This protein binds this small molecule.
Small molecule (SMILES): O=c1cccc[nH]1

Binding-site contacts:
Ligand atom C4 contacts residue ILE111 of chain 1.A at 4.2 Å (hydrophobic).
Ligand atom C3 contacts residue GLU79 of chain 1.A at 3.7 Å.
Ligand atom O1 contacts residue ILE80 of chain 1.A at 2.9 Å.
Ligand atom C5 contacts residue ILE64 of chain 1.A at 3.9 Å (hydrophobic).
Ligand atom N7 contacts residue GLU79 of chain 1.A at 3.2 Å (salt-bridge).
Ligand atom N7 contacts residue ILE111 of chain 1.A at 4.3 Å.
Ligand atom C4 contacts residue LYS62 of chain 1.A at 3.7 Å.
Ligand atom C3 contacts residue GLN113 of chain 1.A at 4.2 Å.
Ligand atom C3 contacts residue ILE111 of chain 1.A at 3.7 Å (hydrophobic).
Ligand atom O1 contacts residue GLU79 of chain 1.A at 3.5 Å.
Ligand atom O1 contacts residue ILE111 of chain 1.A at 4.2 Å.
Ligand atom C4 contacts residue GLN113 of chain 1.A at 4.1 Å.
Ligand atom O1 contacts residue THR76 of chain 1.A at 3.9 Å.
Ligand atom C2 contacts residue ILE64 of chain 1.A at 4.2 Å (hydrophobic).
Ligand atom C2 contacts residue GLU79 of chain 1.A at 3.5 Å.
Ligand atom C3 contacts residue ILE94 of chain 1.A at 4.4 Å (hydrophobic).
Ligand atom C2 contacts residue ILE80 of chain 1.A at 4.0 Å (hydrophobic).
Ligand atom C2 contacts residue ILE111 of chain 1.A at 4.0 Å (hydrophobic).
Ligand atom N7 contacts residue ILE64 of chain 1.A at 3.3 Å.
Ligand atom C5 contacts residue GLU79 of chain 1.A at 3.5 Å.
Ligand atom O1 contacts residue ILE94 of chain 1.A at 4.0 Å.
Ligand atom C6 contacts residue ILE64 of chain 1.A at 3.1 Å (hydrophobic).
Ligand atom C4 contacts residue GLU79 of chain 1.A at 3.9 Å.
Ligand atom C5 contacts residue LYS62 of chain 1.A at 3.5 Å.
Ligand atom C6 contacts residue GLU79 of chain 1.A at 3.1 Å.
Ligand atom C3 contacts residue LEU83 of chain 1.A at 3.9 Å (hydrophobic).

Sequence of chain 1.A:
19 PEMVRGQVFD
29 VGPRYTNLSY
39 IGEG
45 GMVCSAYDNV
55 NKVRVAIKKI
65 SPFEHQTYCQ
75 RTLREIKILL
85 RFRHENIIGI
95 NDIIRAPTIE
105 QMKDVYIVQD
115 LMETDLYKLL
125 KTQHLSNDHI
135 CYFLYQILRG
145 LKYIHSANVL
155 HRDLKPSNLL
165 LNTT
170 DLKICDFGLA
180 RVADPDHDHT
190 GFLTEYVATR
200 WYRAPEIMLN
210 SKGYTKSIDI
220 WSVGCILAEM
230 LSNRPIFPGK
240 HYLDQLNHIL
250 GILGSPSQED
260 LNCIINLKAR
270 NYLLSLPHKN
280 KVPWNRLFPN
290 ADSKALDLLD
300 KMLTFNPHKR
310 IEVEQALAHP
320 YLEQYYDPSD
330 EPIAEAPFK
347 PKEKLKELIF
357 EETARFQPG